Sequence of chain 2.D:
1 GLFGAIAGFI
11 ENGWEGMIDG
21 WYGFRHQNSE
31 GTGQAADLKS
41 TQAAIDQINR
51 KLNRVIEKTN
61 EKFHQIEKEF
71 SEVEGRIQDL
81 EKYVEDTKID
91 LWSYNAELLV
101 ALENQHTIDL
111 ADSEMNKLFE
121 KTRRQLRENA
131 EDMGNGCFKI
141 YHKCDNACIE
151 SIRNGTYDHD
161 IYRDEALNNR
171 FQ

A small-molecule ligand and the protein it binds are described below.
Small molecule (SMILES): CC(=O)N[C@@H]1[C@@H](O)[C@H](O)[C@@H](CO)O[C@H]1O

Binding-site contacts:
Ligand atom O5 contacts residue ASN154 of chain 2.D at 2.4 Å (h-bond).
Ligand atom C3 contacts residue ASN154 of chain 2.D at 3.8 Å.
Ligand atom C1 contacts residue GLU150 of chain 2.D at 3.9 Å.
Ligand atom O7 contacts residue ASN154 of chain 2.D at 3.1 Å (h-bond).
Ligand atom O5 contacts residue SER151 of chain 2.D at 3.4 Å (h-bond).
Ligand atom C5 contacts residue ASN154 of chain 2.D at 3.7 Å.
Ligand atom C6 contacts residue GLU150 of chain 2.D at 4.4 Å.
Ligand atom C5 contacts residue GLU150 of chain 2.D at 4.5 Å.
Ligand atom C6 contacts residue SER151 of chain 2.D at 4.3 Å.
Ligand atom C4 contacts residue ASN154 of chain 2.D at 4.3 Å.
Ligand atom C1 contacts residue SER151 of chain 2.D at 3.6 Å.
Ligand atom C2 contacts residue THR156 of chain 2.D at 4.3 Å.
Ligand atom C6 contacts residue ALA147 of chain 2.D at 3.5 Å (hydrophobic).
Ligand atom C5 contacts residue ALA147 of chain 2.D at 4.5 Å (hydrophobic).
Ligand atom C7 contacts residue ASN154 of chain 2.D at 3.3 Å.
Ligand atom O5 contacts residue THR156 of chain 2.D at 4.2 Å.
Ligand atom N2 contacts residue ASN154 of chain 2.D at 2.9 Å (h-bond).
Ligand atom C1 contacts residue ASN154 of chain 2.D at 1.5 Å.
Ligand atom O6 contacts residue GLU150 of chain 2.D at 3.5 Å.
Ligand atom C8 contacts residue ASN154 of chain 2.D at 4.1 Å.
Ligand atom N2 contacts residue THR156 of chain 2.D at 4.0 Å.
Ligand atom O6 contacts residue SER151 of chain 2.D at 4.5 Å.
Ligand atom C5 contacts residue THR156 of chain 2.D at 4.4 Å.
Ligand atom C2 contacts residue ASN154 of chain 2.D at 2.5 Å.
Ligand atom O6 contacts residue ALA147 of chain 2.D at 3.4 Å (h-bond).
Ligand atom C1 contacts residue THR156 of chain 2.D at 3.5 Å.
Ligand atom O5 contacts residue ALA147 of chain 2.D at 4.3 Å.
Ligand atom O5 contacts residue GLU150 of chain 2.D at 3.3 Å.
Ligand atom C5 contacts residue SER151 of chain 2.D at 4.3 Å.